Binding-site contacts:
Ligand atom O1 contacts residue LYS218 of chain 1.B at 3.5 Å (salt-bridge).
Ligand atom C4 contacts residue LYS218 of chain 1.B at 3.4 Å.
Ligand atom O1 contacts residue MET107 of chain 1.B at 3.8 Å.
Ligand atom C3 contacts residue SER108 of chain 1.B at 3.5 Å.
Ligand atom C4 contacts residue GLY219 of chain 1.B at 3.3 Å.
Ligand atom N2 contacts residue PRO105 of chain 1.A at 3.6 Å (h-bond).
Ligand atom C5 contacts residue PRO105 of chain 1.A at 3.7 Å (hydrophobic).
Ligand atom O1 contacts residue GLY219 of chain 1.B at 3.5 Å.
Ligand atom C2 contacts residue 5PX1 of chain 1.N at 3.7 Å.
Ligand atom C9 contacts residue PHE106 of chain 1.A at 3.5 Å (hydrophobic).
Ligand atom O2 contacts residue GLY219 of chain 1.B at 3.6 Å.
Ligand atom C4 contacts residue PRO105 of chain 1.B at 3.5 Å (hydrophobic).
Ligand atom C9 contacts residue MET107 of chain 1.A at 3.5 Å (hydrophobic).
Ligand atom O1 contacts residue 5PX1 of chain 1.N at 3.7 Å.
Ligand atom C2 contacts residue LYS218 of chain 1.B at 3.3 Å.
Ligand atom O2 contacts residue LYS218 of chain 1.B at 3.6 Å.
Ligand atom C6 contacts residue SER217 of chain 1.B at 3.8 Å.
Ligand atom O3 contacts residue ILE92 of chain 1.B at 3.8 Å.
Ligand atom C3 contacts residue LYS218 of chain 1.B at 3.2 Å.
Ligand atom C5 contacts residue GLY219 of chain 1.B at 3.8 Å.
Ligand atom C8 contacts residue SER217 of chain 1.B at 3.5 Å.
Ligand atom C10 contacts residue LEU247 of chain 1.A at 3.7 Å (hydrophobic).
Ligand atom O3 contacts residue PRO105 of chain 1.A at 3.4 Å.
Ligand atom C10 contacts residue PRO105 of chain 1.A at 3.6 Å (hydrophobic).
Ligand atom C10 contacts residue PHE106 of chain 1.A at 3.2 Å (hydrophobic).
Ligand atom C3 contacts residue GLY219 of chain 1.B at 3.7 Å.
Ligand atom C2 contacts residue SER108 of chain 1.A at 3.5 Å.
Ligand atom N1 contacts residue PRO105 of chain 1.A at 3.1 Å (h-bond).
Ligand atom C2 contacts residue SER108 of chain 1.B at 3.4 Å.
Ligand atom C3 contacts residue PRO105 of chain 1.B at 3.8 Å (hydrophobic).
Ligand atom O1 contacts residue PRO105 of chain 1.B at 3.2 Å.
Ligand atom O1 contacts residue SER108 of chain 1.B at 2.7 Å (h-bond).
Ligand atom C7 contacts residue LYS218 of chain 1.B at 3.8 Å.
Ligand atom C6 contacts residue PRO105 of chain 1.A at 3.5 Å (hydrophobic).
Ligand atom C5 contacts residue LYS218 of chain 1.B at 3.7 Å.
Ligand atom C1 contacts residue SER217 of chain 1.B at 3.6 Å.
Ligand atom N2 contacts residue SER217 of chain 1.B at 3.6 Å (h-bond).
Ligand atom C1 contacts residue SER108 of chain 1.A at 3.5 Å.
Ligand atom C6 contacts residue SER242 of chain 1.A at 3.6 Å.
Ligand atom O3 contacts residue LYS104 of chain 1.A at 3.5 Å.

Sequence of chain 1.B:
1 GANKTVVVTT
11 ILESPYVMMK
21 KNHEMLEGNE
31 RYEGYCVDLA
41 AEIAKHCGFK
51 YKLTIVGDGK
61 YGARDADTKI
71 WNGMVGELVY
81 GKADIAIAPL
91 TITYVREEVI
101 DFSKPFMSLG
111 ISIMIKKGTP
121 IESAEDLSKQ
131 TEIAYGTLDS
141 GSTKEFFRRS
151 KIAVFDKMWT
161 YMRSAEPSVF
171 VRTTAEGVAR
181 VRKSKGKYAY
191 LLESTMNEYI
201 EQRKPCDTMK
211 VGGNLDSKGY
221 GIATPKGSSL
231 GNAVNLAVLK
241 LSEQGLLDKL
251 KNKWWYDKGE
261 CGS

Sequence of chain 1.A:
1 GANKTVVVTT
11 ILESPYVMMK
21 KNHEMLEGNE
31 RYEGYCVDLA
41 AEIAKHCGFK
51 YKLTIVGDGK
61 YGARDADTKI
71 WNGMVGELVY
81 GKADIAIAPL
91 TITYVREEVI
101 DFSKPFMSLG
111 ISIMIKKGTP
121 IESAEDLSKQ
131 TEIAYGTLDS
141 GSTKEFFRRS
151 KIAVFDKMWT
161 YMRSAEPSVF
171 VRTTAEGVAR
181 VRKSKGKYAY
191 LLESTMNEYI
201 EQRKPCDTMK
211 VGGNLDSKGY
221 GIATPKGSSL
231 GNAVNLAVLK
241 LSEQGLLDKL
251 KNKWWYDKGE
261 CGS

The protein below binds the small molecule below.
Small molecule (SMILES): O=S1(=O)NCN(C2CC2)c2ccc(O)cc21